The protein below binds the small molecule below.
Small molecule (SMILES): CC1=Nc2nc(N[C@H](CC#N)c3cccc(Cl)c3)nn2C(=O)C1

Binding-site contacts:
Ligand atom C21 contacts residue SO41 of chain 3.H at 3.2 Å.
Ligand atom CL contacts residue SO41 of chain 3.J at 3.5 Å.
Ligand atom C1 contacts residue VAL135 of chain 10.B at 3.6 Å (hydrophobic).
Ligand atom C15 contacts residue SER39 of chain 3.B at 3.7 Å.
Ligand atom N6 contacts residue LEU73 of chain 3.B at 3.7 Å.
Ligand atom C10 contacts residue ASN106 of chain 3.B at 3.5 Å.
Ligand atom C2 contacts residue LEU131 of chain 10.B at 3.7 Å (hydrophobic).
Ligand atom N23 contacts residue SER39 of chain 3.B at 2.9 Å (h-bond).
Ligand atom C14 contacts residue ASP72 of chain 3.B at 3.1 Å.
Ligand atom C15 contacts residue SO41 of chain 3.H at 3.4 Å.
Ligand atom C14 contacts residue PHE70 of chain 3.B at 3.7 Å (hydrophobic).
Ligand atom CL contacts residue MET74 of chain 3.B at 3.3 Å.
Ligand atom C10 contacts residue MET105 of chain 3.B at 3.3 Å (hydrophobic).
Ligand atom C21 contacts residue SER39 of chain 3.B at 3.6 Å.
Ligand atom C13 contacts residue ASP72 of chain 3.B at 3.6 Å.
Ligand atom N23 contacts residue ALA38 of chain 3.B at 3.5 Å (h-bond).
Ligand atom C19 contacts residue SER39 of chain 3.B at 3.6 Å.
Ligand atom N23 contacts residue SO41 of chain 3.H at 3.1 Å (h-bond).
Ligand atom CL contacts residue GLY9 of chain 3.B at 3.5 Å.
Ligand atom C20 contacts residue SER39 of chain 3.B at 3.1 Å.
Ligand atom C1 contacts residue LEU102 of chain 3.B at 3.7 Å (hydrophobic).
Ligand atom C13 contacts residue SO41 of chain 3.H at 3.6 Å.
Ligand atom C3 contacts residue GLU134 of chain 10.B at 3.3 Å.
Ligand atom C19 contacts residue ALA37 of chain 3.B at 3.7 Å (hydrophobic).
Ligand atom C17 contacts residue MET74 of chain 3.B at 3.7 Å (hydrophobic).
Ligand atom N9 contacts residue LEU73 of chain 3.B at 3.4 Å.
Ligand atom N9 contacts residue MET74 of chain 3.B at 2.9 Å (h-bond).
Ligand atom C2 contacts residue LEU102 of chain 3.B at 3.4 Å (hydrophobic).
Ligand atom N12 contacts residue ASP72 of chain 3.B at 2.9 Å (salt-bridge).
Ligand atom C16 contacts residue ALA37 of chain 3.B at 3.6 Å (hydrophobic).
Ligand atom C10 contacts residue LEU102 of chain 3.B at 3.7 Å (hydrophobic).
Ligand atom C19 contacts residue SO41 of chain 3.J at 3.4 Å.
Ligand atom N7 contacts residue GLU134 of chain 10.B at 3.2 Å (salt-bridge).
Ligand atom C18 contacts residue MET74 of chain 3.B at 3.7 Å (hydrophobic).
Ligand atom C14 contacts residue SER71 of chain 3.B at 3.7 Å.
Ligand atom O11 contacts residue GLU134 of chain 10.B at 2.8 Å.
Ligand atom C17 contacts residue ALA37 of chain 3.B at 3.4 Å (hydrophobic).
Ligand atom C10 contacts residue VAL135 of chain 10.B at 3.7 Å (hydrophobic).
Ligand atom N12 contacts residue MET74 of chain 3.B at 3.7 Å.
Ligand atom C18 contacts residue ALA37 of chain 3.B at 3.4 Å (hydrophobic).

Sequence of chain 10.B:
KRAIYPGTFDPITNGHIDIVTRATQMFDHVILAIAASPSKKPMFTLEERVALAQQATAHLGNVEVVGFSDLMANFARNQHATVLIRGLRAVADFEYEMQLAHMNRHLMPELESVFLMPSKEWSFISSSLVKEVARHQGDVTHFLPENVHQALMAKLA

Sequence of chain 3.B:
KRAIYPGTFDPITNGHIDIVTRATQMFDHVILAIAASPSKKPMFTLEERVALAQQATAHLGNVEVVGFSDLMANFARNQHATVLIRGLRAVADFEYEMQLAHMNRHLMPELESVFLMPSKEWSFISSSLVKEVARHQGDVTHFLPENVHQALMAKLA